Sequence of chain 1.A:
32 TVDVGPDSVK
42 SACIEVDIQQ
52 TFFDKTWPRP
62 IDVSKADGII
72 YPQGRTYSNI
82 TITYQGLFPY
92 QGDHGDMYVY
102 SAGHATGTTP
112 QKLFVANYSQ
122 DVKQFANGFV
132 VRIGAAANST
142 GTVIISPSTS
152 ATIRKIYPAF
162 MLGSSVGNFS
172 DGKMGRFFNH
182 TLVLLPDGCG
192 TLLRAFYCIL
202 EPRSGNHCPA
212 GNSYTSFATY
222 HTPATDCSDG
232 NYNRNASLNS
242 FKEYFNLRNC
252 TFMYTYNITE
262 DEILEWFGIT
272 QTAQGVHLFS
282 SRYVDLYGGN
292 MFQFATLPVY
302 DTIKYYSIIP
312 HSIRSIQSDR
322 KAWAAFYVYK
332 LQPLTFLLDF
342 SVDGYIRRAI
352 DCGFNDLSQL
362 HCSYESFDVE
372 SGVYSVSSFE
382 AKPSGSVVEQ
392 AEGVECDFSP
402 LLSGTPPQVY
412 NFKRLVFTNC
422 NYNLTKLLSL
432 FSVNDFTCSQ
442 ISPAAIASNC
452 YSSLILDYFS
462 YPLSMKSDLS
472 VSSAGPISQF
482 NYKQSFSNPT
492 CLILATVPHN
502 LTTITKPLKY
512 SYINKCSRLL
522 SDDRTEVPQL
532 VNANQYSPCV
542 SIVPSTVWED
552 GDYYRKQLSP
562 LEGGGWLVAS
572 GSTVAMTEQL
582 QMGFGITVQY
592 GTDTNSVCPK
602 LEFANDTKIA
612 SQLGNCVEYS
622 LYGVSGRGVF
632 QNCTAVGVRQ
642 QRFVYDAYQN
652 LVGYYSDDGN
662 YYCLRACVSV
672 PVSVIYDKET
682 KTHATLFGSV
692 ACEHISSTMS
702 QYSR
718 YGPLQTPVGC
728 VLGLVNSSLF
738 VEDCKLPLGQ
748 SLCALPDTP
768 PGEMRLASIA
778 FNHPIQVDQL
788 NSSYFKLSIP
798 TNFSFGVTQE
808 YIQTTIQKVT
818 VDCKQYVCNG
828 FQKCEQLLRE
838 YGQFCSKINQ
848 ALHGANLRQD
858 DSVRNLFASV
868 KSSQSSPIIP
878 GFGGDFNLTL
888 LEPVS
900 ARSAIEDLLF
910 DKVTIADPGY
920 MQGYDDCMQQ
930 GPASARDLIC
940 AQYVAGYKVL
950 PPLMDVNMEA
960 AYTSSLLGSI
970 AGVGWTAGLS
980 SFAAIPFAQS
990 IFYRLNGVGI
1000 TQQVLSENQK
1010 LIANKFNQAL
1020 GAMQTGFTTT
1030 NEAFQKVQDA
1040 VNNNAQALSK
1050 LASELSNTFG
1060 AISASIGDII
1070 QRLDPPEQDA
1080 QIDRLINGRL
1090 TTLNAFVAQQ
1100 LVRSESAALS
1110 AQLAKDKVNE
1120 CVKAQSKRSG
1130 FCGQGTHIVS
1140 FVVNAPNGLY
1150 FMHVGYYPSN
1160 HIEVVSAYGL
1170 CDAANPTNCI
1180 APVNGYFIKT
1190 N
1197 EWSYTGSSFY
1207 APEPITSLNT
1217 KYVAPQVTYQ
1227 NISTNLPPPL

A small-molecule ligand and the protein it binds are described below.
Small molecule (SMILES): CC(=O)N[C@@H]1[C@@H](O)[C@H](O)[C@@H](CO)O[C@H]1O

Binding-site contacts:
Ligand atom O7 contacts residue ASN80 of chain 1.A at 3.3 Å (h-bond).
Ligand atom C1 contacts residue VAL343 of chain 1.A at 4.2 Å (hydrophobic).
Ligand atom C4 contacts residue ASN80 of chain 1.A at 4.1 Å.
Ligand atom C5 contacts residue ASN80 of chain 1.A at 3.7 Å.
Ligand atom C2 contacts residue VAL343 of chain 1.A at 4.4 Å (hydrophobic).
Ligand atom N2 contacts residue ASN80 of chain 1.A at 2.7 Å (h-bond).
Ligand atom C7 contacts residue VAL343 of chain 1.A at 3.9 Å (hydrophobic).
Ligand atom C3 contacts residue ASN80 of chain 1.A at 3.6 Å.
Ligand atom N2 contacts residue VAL343 of chain 1.A at 3.5 Å.
Ligand atom C8 contacts residue VAL343 of chain 1.A at 3.6 Å (hydrophobic).
Ligand atom C8 contacts residue ASN80 of chain 1.A at 4.3 Å.
Ligand atom C2 contacts residue ASN80 of chain 1.A at 2.3 Å.
Ligand atom C1 contacts residue ASN80 of chain 1.A at 1.4 Å.
Ligand atom C7 contacts residue ASN80 of chain 1.A at 3.2 Å.
Ligand atom O5 contacts residue ASN80 of chain 1.A at 2.4 Å (h-bond).